This protein binds this small molecule.
Small molecule (SMILES): CC(=O)N[C@H]1[C@H](O[C@H]2[C@H](O)[C@@H](NC(C)=O)CO[C@@H]2CO)O[C@H](CO)[C@@H](O[C@@H]2O[C@H](CO[C@H]3O[C@H](CO)[C@@H](O)[C@H](O)[C@@H]3O)[C@@H](O)[C@H](O[C@H]3O[C@H](CO)[C@@H](O)[C@H](O)[C@@H]3O)[C@@H]2O)[C@@H]1O

Binding-site contacts:
Ligand atom O7 contacts residue ASN568 of chain 1.A at 3.8 Å.
Ligand atom C8 contacts residue ASP538 of chain 1.A at 3.7 Å.
Ligand atom C2 contacts residue GLN456 of chain 1.A at 4.0 Å.
Ligand atom C6 contacts residue VAL592 of chain 1.A at 4.0 Å (hydrophobic).
Ligand atom O6 contacts residue ARG621 of chain 1.A at 4.1 Å.
Ligand atom O6 contacts residue GLU590 of chain 1.A at 2.8 Å (salt-bridge).
Ligand atom O3 contacts residue GLN456 of chain 1.A at 3.0 Å (h-bond).
Ligand atom C8 contacts residue THR516 of chain 1.A at 4.1 Å.
Ligand atom C3 contacts residue GLN456 of chain 1.A at 3.7 Å.
Ligand atom C1 contacts residue ASP538 of chain 1.A at 3.8 Å.
Ligand atom O7 contacts residue SER540 of chain 1.A at 3.9 Å.
Ligand atom C1 contacts residue SER540 of chain 1.A at 4.0 Å.
Ligand atom O7 contacts residue TYR512 of chain 1.A at 2.9 Å (h-bond).
Ligand atom C6 contacts residue VAL566 of chain 1.A at 3.6 Å (hydrophobic).
Ligand atom C2 contacts residue ASP538 of chain 1.A at 3.7 Å.
Ligand atom C7 contacts residue ASP538 of chain 1.A at 3.6 Å.
Ligand atom C7 contacts residue TYR512 of chain 1.A at 4.0 Å (hydrophobic).
Ligand atom O5 contacts residue ASN568 of chain 1.A at 2.4 Å (h-bond).
Ligand atom C4 contacts residue GLN456 of chain 1.A at 3.9 Å.
Ligand atom N2 contacts residue ASP538 of chain 1.A at 2.8 Å (salt-bridge).
Ligand atom O5 contacts residue VAL592 of chain 1.A at 3.6 Å.
Ligand atom C6 contacts residue GLU590 of chain 1.A at 3.3 Å.
Ligand atom C8 contacts residue SER540 of chain 1.A at 3.4 Å.
Ligand atom C8 contacts residue TYR512 of chain 1.A at 4.0 Å (hydrophobic).
Ligand atom O5 contacts residue GLN456 of chain 1.A at 3.8 Å.
Ligand atom O7 contacts residue GLN456 of chain 1.A at 3.7 Å.
Ligand atom C5 contacts residue ASN568 of chain 1.A at 3.7 Å.
Ligand atom N2 contacts residue ASN568 of chain 1.A at 2.8 Å (h-bond).
Ligand atom C7 contacts residue SER540 of chain 1.A at 3.4 Å.
Ligand atom C1 contacts residue ASN568 of chain 1.A at 1.5 Å.
Ligand atom C8 contacts residue VAL536 of chain 1.A at 3.9 Å (hydrophobic).
Ligand atom C2 contacts residue ASN568 of chain 1.A at 2.4 Å.
Ligand atom C6 contacts residue GLN456 of chain 1.A at 4.0 Å.
Ligand atom O6 contacts residue VAL592 of chain 1.A at 3.6 Å.
Ligand atom N2 contacts residue SER540 of chain 1.A at 3.4 Å (h-bond).
Ligand atom O3 contacts residue LYS454 of chain 1.A at 3.6 Å (salt-bridge).
Ligand atom C3 contacts residue ASN568 of chain 1.A at 3.8 Å.
Ligand atom C5 contacts residue GLN456 of chain 1.A at 4.1 Å.
Ligand atom C7 contacts residue ASN568 of chain 1.A at 3.6 Å.
Ligand atom C3 contacts residue ASP538 of chain 1.A at 4.0 Å.

Sequence of chain 1.A:
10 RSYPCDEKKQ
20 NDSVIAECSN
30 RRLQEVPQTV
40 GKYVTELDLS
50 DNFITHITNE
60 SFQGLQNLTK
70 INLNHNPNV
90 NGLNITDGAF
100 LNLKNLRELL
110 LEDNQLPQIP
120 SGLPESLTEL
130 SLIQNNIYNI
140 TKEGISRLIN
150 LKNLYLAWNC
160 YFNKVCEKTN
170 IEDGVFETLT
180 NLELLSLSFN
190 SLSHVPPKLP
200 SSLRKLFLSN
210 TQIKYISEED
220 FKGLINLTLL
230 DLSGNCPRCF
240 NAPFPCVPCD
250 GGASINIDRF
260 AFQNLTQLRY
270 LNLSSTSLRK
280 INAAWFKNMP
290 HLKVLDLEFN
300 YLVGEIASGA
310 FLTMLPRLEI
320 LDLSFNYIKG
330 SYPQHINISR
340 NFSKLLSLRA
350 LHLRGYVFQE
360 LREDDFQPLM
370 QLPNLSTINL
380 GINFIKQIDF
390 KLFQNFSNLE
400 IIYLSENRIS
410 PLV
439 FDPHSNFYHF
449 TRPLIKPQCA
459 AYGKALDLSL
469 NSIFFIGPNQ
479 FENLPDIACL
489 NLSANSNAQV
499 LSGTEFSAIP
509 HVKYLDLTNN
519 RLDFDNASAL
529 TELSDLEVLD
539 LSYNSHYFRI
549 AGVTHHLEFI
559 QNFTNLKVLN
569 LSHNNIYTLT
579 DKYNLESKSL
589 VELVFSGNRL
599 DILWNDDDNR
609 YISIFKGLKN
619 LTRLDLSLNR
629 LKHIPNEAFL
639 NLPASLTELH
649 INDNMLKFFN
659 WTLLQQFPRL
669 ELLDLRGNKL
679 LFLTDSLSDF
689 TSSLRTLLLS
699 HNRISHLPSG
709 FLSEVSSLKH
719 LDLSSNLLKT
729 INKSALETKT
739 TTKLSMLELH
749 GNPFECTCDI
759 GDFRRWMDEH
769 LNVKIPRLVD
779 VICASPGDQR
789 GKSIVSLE